Binding-site contacts:
Ligand atom O7 contacts residue LEU190 of chain 1.C at 3.2 Å.
Ligand atom C2 contacts residue ASN240 of chain 1.C at 2.8 Å.
Ligand atom C8 contacts residue GLN192 of chain 1.C at 3.0 Å.
Ligand atom C7 contacts residue ASN240 of chain 1.C at 3.7 Å.
Ligand atom O7 contacts residue ASN240 of chain 1.C at 3.7 Å.
Ligand atom C8 contacts residue ASN240 of chain 1.C at 4.3 Å.
Ligand atom C7 contacts residue GLN192 of chain 1.C at 4.4 Å.
Ligand atom C7 contacts residue LEU190 of chain 1.C at 3.8 Å (hydrophobic).
Ligand atom O5 contacts residue ASN240 of chain 1.C at 2.3 Å (h-bond).
Ligand atom C1 contacts residue ASN240 of chain 1.C at 1.5 Å.
Ligand atom C5 contacts residue ASN240 of chain 1.C at 3.6 Å.
Ligand atom C8 contacts residue VAL239 of chain 1.C at 4.3 Å (hydrophobic).
Ligand atom N2 contacts residue ASN240 of chain 1.C at 3.3 Å (h-bond).
Ligand atom C3 contacts residue ASN240 of chain 1.C at 4.0 Å.
Ligand atom C4 contacts residue ASN240 of chain 1.C at 4.4 Å.
Ligand atom C8 contacts residue LEU190 of chain 1.C at 3.1 Å (hydrophobic).

Sequence of chain 1.C:
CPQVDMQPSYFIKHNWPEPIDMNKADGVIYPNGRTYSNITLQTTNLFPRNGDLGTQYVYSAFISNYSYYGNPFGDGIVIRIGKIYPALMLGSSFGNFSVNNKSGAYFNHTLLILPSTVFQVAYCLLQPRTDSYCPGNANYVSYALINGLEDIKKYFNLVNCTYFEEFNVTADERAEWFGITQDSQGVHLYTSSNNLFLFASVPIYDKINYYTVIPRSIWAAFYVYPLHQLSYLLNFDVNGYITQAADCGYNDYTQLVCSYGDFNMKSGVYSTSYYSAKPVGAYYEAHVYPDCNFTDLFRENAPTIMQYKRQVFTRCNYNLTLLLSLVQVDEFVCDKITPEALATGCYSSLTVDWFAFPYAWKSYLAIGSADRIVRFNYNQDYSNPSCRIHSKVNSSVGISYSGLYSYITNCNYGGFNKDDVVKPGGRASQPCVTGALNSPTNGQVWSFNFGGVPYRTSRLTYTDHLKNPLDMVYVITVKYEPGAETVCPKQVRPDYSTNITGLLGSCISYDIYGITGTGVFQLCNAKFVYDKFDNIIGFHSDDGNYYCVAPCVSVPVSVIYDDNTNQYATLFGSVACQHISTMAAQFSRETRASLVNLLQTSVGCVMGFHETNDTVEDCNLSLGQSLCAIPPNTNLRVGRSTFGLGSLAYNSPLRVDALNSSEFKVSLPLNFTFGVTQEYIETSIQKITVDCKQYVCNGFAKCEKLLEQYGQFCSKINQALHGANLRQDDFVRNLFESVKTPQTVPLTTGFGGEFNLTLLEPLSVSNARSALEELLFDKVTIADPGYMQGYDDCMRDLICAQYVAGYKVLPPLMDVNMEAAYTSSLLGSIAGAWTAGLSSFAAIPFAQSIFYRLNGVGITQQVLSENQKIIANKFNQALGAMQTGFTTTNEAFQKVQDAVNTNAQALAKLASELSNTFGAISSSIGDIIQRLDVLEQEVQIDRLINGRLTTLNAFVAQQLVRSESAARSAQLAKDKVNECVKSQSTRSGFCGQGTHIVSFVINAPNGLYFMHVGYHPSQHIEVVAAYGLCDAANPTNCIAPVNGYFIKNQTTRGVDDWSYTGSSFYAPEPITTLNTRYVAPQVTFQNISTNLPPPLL

This small molecule binds to this protein.
Small molecule (SMILES): CC(=O)N[C@@H]1[C@@H](O)[C@H](O)[C@@H](CO)O[C@H]1O